Binding-site contacts:
Ligand atom F18 contacts residue HIS133 of chain 1.A at 2.9 Å.
Ligand atom N11 contacts residue VAL85 of chain 1.A at 3.6 Å.
Ligand atom C15 contacts residue ASP55 of chain 1.A at 4.1 Å.
Ligand atom C31 contacts residue CYS84 of chain 1.A at 2.5 Å (hydrophobic).
Ligand atom C34 contacts residue SER83 of chain 1.A at 4.5 Å.
Ligand atom C17 contacts residue ASP55 of chain 1.A at 4.5 Å.
Ligand atom C17 contacts residue VAL85 of chain 1.A at 3.8 Å (hydrophobic).
Ligand atom C34 contacts residue CYS84 of chain 1.A at 3.6 Å (hydrophobic).
Ligand atom CL1 contacts residue ILE144 of chain 1.A at 3.4 Å.
Ligand atom F18 contacts residue SER146 of chain 1.A at 4.2 Å.
Ligand atom F18 contacts residue ILE144 of chain 1.A at 4.4 Å.
Ligand atom N32 contacts residue CYS84 of chain 1.A at 2.9 Å (h-bond).
Ligand atom C27 contacts residue CYS84 of chain 1.A at 3.8 Å (hydrophobic).
Ligand atom O29 contacts residue CYS84 of chain 1.A at 3.4 Å.
Ligand atom C33 contacts residue CYS84 of chain 1.A at 4.2 Å (hydrophobic).
Ligand atom CL1 contacts residue HIS133 of chain 1.A at 3.4 Å.
Ligand atom C13 contacts residue HIS133 of chain 1.A at 3.7 Å.
Ligand atom C30 contacts residue CYS84 of chain 1.A at 1.7 Å (hydrophobic).
Ligand atom C14 contacts residue VAL85 of chain 1.A at 4.1 Å (hydrophobic).
Ligand atom O29 contacts residue VAL85 of chain 1.A at 3.0 Å (h-bond).
Ligand atom C28 contacts residue CYS84 of chain 1.A at 2.9 Å (hydrophobic).
Ligand atom C15 contacts residue VAL85 of chain 1.A at 4.5 Å (hydrophobic).
Ligand atom C15 contacts residue HIS133 of chain 1.A at 4.0 Å.
Ligand atom CL1 contacts residue VAL135 of chain 1.A at 3.6 Å.
Ligand atom N2 contacts residue ARG142 of chain 1.A at 4.5 Å.
Ligand atom C16 contacts residue VAL85 of chain 1.A at 3.5 Å (hydrophobic).
Ligand atom C1 contacts residue ARG142 of chain 1.A at 3.8 Å.
Ligand atom C27 contacts residue VAL85 of chain 1.A at 4.0 Å (hydrophobic).
Ligand atom C34 contacts residue PRO82 of chain 1.A at 4.3 Å (hydrophobic).
Ligand atom C12 contacts residue HIS133 of chain 1.A at 4.0 Å.

Sequence of chain 1.A:
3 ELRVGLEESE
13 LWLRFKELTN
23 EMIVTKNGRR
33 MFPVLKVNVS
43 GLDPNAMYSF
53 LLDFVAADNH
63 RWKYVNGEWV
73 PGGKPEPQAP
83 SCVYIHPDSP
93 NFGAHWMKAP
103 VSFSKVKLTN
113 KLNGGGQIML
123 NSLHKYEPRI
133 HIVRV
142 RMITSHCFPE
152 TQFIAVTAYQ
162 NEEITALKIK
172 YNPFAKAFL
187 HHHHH

This protein binds this small molecule.
Small molecule (SMILES): CN(C)CCCC(=O)Nc1cc2c(Nc3ccc(F)c(Cl)c3)ncnc2cc1O[C@H]1CCOC1